Binding-site contacts:
Ligand atom O contacts residue GLY2 of chain 1.B at 3.5 Å.
Ligand atom CA contacts residue ALA3 of chain 1.B at 3.5 Å (hydrophobic).
Ligand atom N contacts residue FVA1 of chain 1.B at 4.3 Å.
Ligand atom O contacts residue ALA3 of chain 1.B at 4.3 Å.
Ligand atom O contacts residue DLE4 of chain 1.B at 4.0 Å.
Ligand atom CB contacts residue ALA5 of chain 1.B at 3.4 Å (hydrophobic).
Ligand atom C contacts residue FVA1 of chain 1.B at 4.0 Å.
Ligand atom N contacts residue DVA6 of chain 1.B at 4.3 Å.
Ligand atom O1 contacts residue FVA1 of chain 1.B at 3.8 Å.
Ligand atom CG2 contacts residue DVA6 of chain 1.B at 4.3 Å.
Ligand atom O contacts residue ALA5 of chain 1.B at 2.7 Å (h-bond).
Ligand atom C contacts residue ALA3 of chain 1.B at 3.7 Å (hydrophobic).
Ligand atom CG2 contacts residue ALA5 of chain 1.B at 4.2 Å (hydrophobic).
Ligand atom C contacts residue ALA5 of chain 1.B at 3.4 Å (hydrophobic).
Ligand atom CA contacts residue FVA1 of chain 1.B at 4.1 Å.
Ligand atom CA contacts residue ALA5 of chain 1.B at 3.3 Å (hydrophobic).
Ligand atom CG1 contacts residue FVA1 of chain 1.B at 4.3 Å.
Ligand atom N contacts residue FVA1 of chain 1.B at 2.9 Å (h-bond).
Ligand atom N contacts residue ALA5 of chain 1.B at 2.9 Å (h-bond).
Ligand atom O contacts residue FVA1 of chain 1.B at 2.7 Å (h-bond).
Ligand atom N contacts residue ALA3 of chain 1.B at 2.9 Å (h-bond).
Ligand atom CN contacts residue ALA5 of chain 1.B at 4.1 Å (hydrophobic).
Ligand atom CA contacts residue ALA3 of chain 1.B at 3.8 Å (hydrophobic).
Ligand atom CB contacts residue ALA3 of chain 1.B at 4.3 Å (hydrophobic).
Ligand atom O contacts residue ALA3 of chain 1.B at 2.9 Å (h-bond).
Ligand atom CA contacts residue FVA1 of chain 1.B at 4.3 Å.
Ligand atom CB contacts residue FVA1 of chain 1.B at 4.1 Å.
Ligand atom CA contacts residue FVA1 of chain 1.B at 3.7 Å.
Ligand atom C contacts residue FVA1 of chain 1.B at 3.5 Å.
Ligand atom CB contacts residue DVA6 of chain 1.B at 4.5 Å.
Ligand atom C contacts residue ALA3 of chain 1.B at 4.0 Å (hydrophobic).
Ligand atom CN contacts residue FVA1 of chain 1.B at 3.4 Å.

Sequence of chain 1.B:
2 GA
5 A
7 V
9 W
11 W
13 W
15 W

A protein and the small-molecule ligand that binds it are described below.
Small molecule (SMILES): CC(C)C[C@@H](NC(=O)[C@H](C)NC(=O)CNC(=O)[C@@H](NC=O)C(C)C)C(=O)N[C@@H](C)C(=O)N[C@@H](C(=O)N[C@H](C(=O)N[C@@H](C(=O)N[C@@H](Cc1c[nH]c2ccccc12)C(=O)N[C@H](CC(C)C)C(=O)N[C@@H](Cc1c[nH]c2ccccc12)C(=O)N[C@H](CC(C)C)C(=O)N[C@@H](Cc1c[nH]c2ccccc12)C(=O)N[C@H](CC(C)C)C(=O)N[C@@H](Cc1c[nH]c2ccccc12)C(=O)NCCO)C(C)C)C(C)C)C(C)C